Binding-site contacts:
Ligand atom CBC contacts residue LEU153 of chain 1.A at 3.7 Å (hydrophobic).
Ligand atom CBG contacts residue LEU27 of chain 1.A at 3.1 Å (hydrophobic).
Ligand atom CBB contacts residue LEU153 of chain 1.A at 3.7 Å (hydrophobic).
Ligand atom CBI contacts residue LEU27 of chain 1.A at 3.9 Å (hydrophobic).
Ligand atom CBH contacts residue MET102 of chain 1.A at 3.3 Å (hydrophobic).
Ligand atom CBJ contacts residue LEU27 of chain 1.A at 3.5 Å (hydrophobic).
Ligand atom CAG contacts residue VAL35 of chain 1.A at 3.4 Å (hydrophobic).
Ligand atom CAK contacts residue LEU101 of chain 1.A at 3.8 Å (hydrophobic).
Ligand atom CBG contacts residue MET102 of chain 1.A at 3.3 Å (hydrophobic).
Ligand atom CAH contacts residue VAL35 of chain 1.A at 4.0 Å (hydrophobic).
Ligand atom CAT contacts residue CYS106 of chain 1.A at 2.7 Å (hydrophobic).
Ligand atom CAT contacts residue ASP109 of chain 1.A at 3.6 Å.
Ligand atom CAR contacts residue CYS106 of chain 1.A at 1.8 Å (hydrophobic).
Ligand atom CAN contacts residue PRO103 of chain 1.A at 3.8 Å (hydrophobic).
Ligand atom NBL contacts residue LEU27 of chain 1.A at 4.0 Å.
Ligand atom CAL contacts residue LEU27 of chain 1.A at 3.5 Å (hydrophobic).
Ligand atom CAN contacts residue LEU101 of chain 1.A at 3.2 Å (hydrophobic).
Ligand atom CAN contacts residue LEU27 of chain 1.A at 3.3 Å (hydrophobic).
Ligand atom CBI contacts residue MET102 of chain 1.A at 4.0 Å (hydrophobic).
Ligand atom CBF contacts residue LEU27 of chain 1.A at 4.0 Å (hydrophobic).
Ligand atom NAW contacts residue MET102 of chain 1.A at 2.3 Å (h-bond).
Ligand atom CAK contacts residue ALA52 of chain 1.A at 3.8 Å (hydrophobic).
Ligand atom NAW contacts residue LEU27 of chain 1.A at 3.8 Å.
Ligand atom CBG contacts residue GLY105 of chain 1.A at 4.0 Å.
Ligand atom CAR contacts residue ASP109 of chain 1.A at 3.2 Å.
Ligand atom CAH contacts residue LEU27 of chain 1.A at 4.0 Å (hydrophobic).
Ligand atom CBG contacts residue PRO103 of chain 1.A at 3.9 Å (hydrophobic).
Ligand atom CAN contacts residue MET102 of chain 1.A at 2.3 Å (hydrophobic).
Ligand atom CAK contacts residue MET102 of chain 1.A at 3.8 Å (hydrophobic).
Ligand atom CAZ contacts residue CYS106 of chain 1.A at 2.8 Å (hydrophobic).
Ligand atom OAD contacts residue ASP109 of chain 1.A at 3.5 Å (salt-bridge).
Ligand atom CBH contacts residue LEU101 of chain 1.A at 3.6 Å (hydrophobic).
Ligand atom CAL contacts residue PRO103 of chain 1.A at 3.4 Å (hydrophobic).
Ligand atom OAD contacts residue CYS106 of chain 1.A at 2.3 Å (h-bond).
Ligand atom NAW contacts residue LEU101 of chain 1.A at 2.6 Å.
Ligand atom CAZ contacts residue ASP109 of chain 1.A at 3.7 Å.
Ligand atom CAJ contacts residue LEU27 of chain 1.A at 3.8 Å (hydrophobic).
Ligand atom CAR contacts residue LEU108 of chain 1.A at 3.6 Å (hydrophobic).
Ligand atom CAI contacts residue LEU153 of chain 1.A at 4.0 Å (hydrophobic).
Ligand atom CAO contacts residue LEU153 of chain 1.A at 4.0 Å (hydrophobic).

This small molecule binds to this protein.
Small molecule (SMILES): CCC(=O)Nc1cc(-n2c(=O)ccc3cnc4ccc(-c5cn[nH]c5)cc4c32)ccc1C

Sequence of chain 1.A:
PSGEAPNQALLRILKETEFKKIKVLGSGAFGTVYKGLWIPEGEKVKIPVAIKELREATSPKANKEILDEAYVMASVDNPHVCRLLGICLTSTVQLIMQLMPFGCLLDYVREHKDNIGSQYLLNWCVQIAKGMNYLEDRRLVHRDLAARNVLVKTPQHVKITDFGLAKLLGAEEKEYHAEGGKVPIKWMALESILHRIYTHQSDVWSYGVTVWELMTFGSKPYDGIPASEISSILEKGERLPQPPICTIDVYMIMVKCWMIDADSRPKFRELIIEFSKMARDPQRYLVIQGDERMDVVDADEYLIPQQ